Sequence of chain 1.A:
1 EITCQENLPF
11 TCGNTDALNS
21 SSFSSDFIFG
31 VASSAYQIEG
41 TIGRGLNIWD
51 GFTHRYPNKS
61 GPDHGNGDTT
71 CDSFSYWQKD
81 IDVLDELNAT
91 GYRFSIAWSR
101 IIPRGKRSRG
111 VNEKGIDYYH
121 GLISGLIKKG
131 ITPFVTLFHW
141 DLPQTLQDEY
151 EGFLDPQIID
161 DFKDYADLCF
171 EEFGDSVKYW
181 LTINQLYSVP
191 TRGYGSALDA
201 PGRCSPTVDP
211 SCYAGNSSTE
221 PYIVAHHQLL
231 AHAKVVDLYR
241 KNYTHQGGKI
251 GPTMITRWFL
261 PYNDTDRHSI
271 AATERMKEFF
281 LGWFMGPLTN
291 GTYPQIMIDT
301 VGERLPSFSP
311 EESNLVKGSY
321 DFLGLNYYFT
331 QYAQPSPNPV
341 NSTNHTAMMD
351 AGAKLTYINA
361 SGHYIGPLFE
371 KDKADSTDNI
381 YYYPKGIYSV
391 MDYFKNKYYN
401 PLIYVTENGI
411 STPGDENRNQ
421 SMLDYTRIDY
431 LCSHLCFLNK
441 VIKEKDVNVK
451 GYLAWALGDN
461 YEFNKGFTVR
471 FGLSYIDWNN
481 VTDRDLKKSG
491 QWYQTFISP

Binding-site contacts:
Ligand atom C3 contacts residue ASN290 of chain 1.A at 3.9 Å.
Ligand atom O6 contacts residue GLN295 of chain 1.A at 2.6 Å (h-bond).
Ligand atom C6 contacts residue GLN295 of chain 1.A at 3.4 Å.
Ligand atom C4 contacts residue ASN290 of chain 1.A at 4.2 Å.
Ligand atom N2 contacts residue THR292 of chain 1.A at 4.3 Å.
Ligand atom C6 contacts residue GLN295 of chain 1.A at 3.9 Å.
Ligand atom C1 contacts residue ASN290 of chain 1.A at 1.6 Å.
Ligand atom O4 contacts residue ILE298 of chain 1.A at 4.5 Å.
Ligand atom C6 contacts residue THR292 of chain 1.A at 4.1 Å.
Ligand atom O3 contacts residue GLN295 of chain 1.A at 2.8 Å (h-bond).
Ligand atom O2 contacts residue GLN295 of chain 1.A at 3.7 Å.
Ligand atom O6 contacts residue ILE298 of chain 1.A at 3.8 Å.
Ligand atom O5 contacts residue THR292 of chain 1.A at 3.4 Å.
Ligand atom O6 contacts residue GLN295 of chain 1.A at 3.0 Å (h-bond).
Ligand atom O5 contacts residue ASN290 of chain 1.A at 2.4 Å (h-bond).
Ligand atom O7 contacts residue TYR293 of chain 1.A at 4.4 Å.
Ligand atom C2 contacts residue ASN290 of chain 1.A at 2.5 Å.
Ligand atom C7 contacts residue ASN290 of chain 1.A at 3.4 Å.
Ligand atom C5 contacts residue ASN290 of chain 1.A at 3.7 Å.
Ligand atom C8 contacts residue ASN290 of chain 1.A at 4.5 Å.
Ligand atom O6 contacts residue ILE298 of chain 1.A at 4.1 Å.
Ligand atom O7 contacts residue ASN290 of chain 1.A at 3.6 Å.
Ligand atom N2 contacts residue ASN290 of chain 1.A at 2.9 Å (h-bond).
Ligand atom C3 contacts residue GLN295 of chain 1.A at 3.4 Å.
Ligand atom C5 contacts residue THR292 of chain 1.A at 4.4 Å.
Ligand atom C2 contacts residue THR292 of chain 1.A at 3.6 Å.
Ligand atom C7 contacts residue THR292 of chain 1.A at 4.2 Å.
Ligand atom C6 contacts residue ILE298 of chain 1.A at 3.5 Å (hydrophobic).
Ligand atom C1 contacts residue THR292 of chain 1.A at 3.6 Å.
Ligand atom O7 contacts residue THR292 of chain 1.A at 3.5 Å (h-bond).
Ligand atom C2 contacts residue GLN295 of chain 1.A at 4.2 Å.

The small molecule below binds the protein below.
Small molecule (SMILES): CC(=O)N[C@H]1[C@H](O[C@H]2[C@H](O[C@@H]3O[C@@H](C)[C@@H](O)[C@@H](O)[C@@H]3O)[C@@H](NC(C)=O)CO[C@@H]2CO)O[C@H](CO)[C@@H](O[C@@H]2O[C@H](CO[C@H]3O[C@H](CO)[C@@H](O)[C@H](O)[C@@H]3O)[C@@H](O)[C@H](O[C@H]3O[C@H](CO)[C@@H](O)[C@H](O)[C@@H]3O)[C@@H]2O[C@@H]2OC[C@@H](O)[C@H](O)[C@H]2O)[C@@H]1O